Sequence of chain 1.C:
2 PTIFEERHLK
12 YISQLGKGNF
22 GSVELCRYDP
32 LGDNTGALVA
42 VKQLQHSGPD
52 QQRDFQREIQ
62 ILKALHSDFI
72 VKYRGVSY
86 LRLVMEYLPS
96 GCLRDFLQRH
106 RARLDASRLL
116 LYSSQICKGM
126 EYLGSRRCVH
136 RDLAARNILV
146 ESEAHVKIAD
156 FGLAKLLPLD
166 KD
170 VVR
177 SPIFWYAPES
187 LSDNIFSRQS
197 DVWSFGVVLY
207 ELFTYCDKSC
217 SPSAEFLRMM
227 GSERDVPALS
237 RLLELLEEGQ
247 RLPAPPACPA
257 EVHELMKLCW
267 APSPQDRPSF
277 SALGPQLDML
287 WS

Binding-site contacts:
Ligand atom C28 contacts residue LEU16 of chain 1.C at 3.7 Å (hydrophobic).
Ligand atom N4 contacts residue TYR92 of chain 1.C at 3.6 Å.
Ligand atom C19 contacts residue GLY22 of chain 1.C at 3.7 Å.
Ligand atom N20 contacts residue GLY22 of chain 1.C at 3.3 Å.
Ligand atom F32 contacts residue CYS97 of chain 1.C at 3.6 Å.
Ligand atom C17 contacts residue ASP155 of chain 1.C at 3.6 Å.
Ligand atom C16 contacts residue GLY19 of chain 1.C at 3.6 Å.
Ligand atom C8 contacts residue GLU91 of chain 1.C at 3.8 Å.
Ligand atom N20 contacts residue LYS43 of chain 1.C at 3.3 Å.
Ligand atom O21 contacts residue GLY17 of chain 1.C at 3.5 Å.
Ligand atom C2 contacts residue ALA41 of chain 1.C at 3.6 Å (hydrophobic).
Ligand atom C2 contacts residue GLU91 of chain 1.C at 3.7 Å.
Ligand atom C16 contacts residue LYS18 of chain 1.C at 3.5 Å.
Ligand atom C16 contacts residue GLY17 of chain 1.C at 3.6 Å.
Ligand atom C6 contacts residue TYR92 of chain 1.C at 3.7 Å (hydrophobic).
Ligand atom O11 contacts residue MET90 of chain 1.C at 3.5 Å.
Ligand atom C1 contacts residue LEU144 of chain 1.C at 3.3 Å (hydrophobic).
Ligand atom N31 contacts residue GLY96 of chain 1.C at 3.6 Å.
Ligand atom N7 contacts residue GLU91 of chain 1.C at 2.8 Å (salt-bridge).
Ligand atom N30 contacts residue GLY96 of chain 1.C at 3.6 Å.
Ligand atom C2 contacts residue LEU144 of chain 1.C at 3.4 Å (hydrophobic).
Ligand atom C33 contacts residue GLY96 of chain 1.C at 3.7 Å.
Ligand atom F32 contacts residue ASP100 of chain 1.C at 3.6 Å.
Ligand atom N7 contacts residue ALA41 of chain 1.C at 3.3 Å.
Ligand atom N4 contacts residue LEU93 of chain 1.C at 3.1 Å (h-bond).
Ligand atom C29 contacts residue LEU16 of chain 1.C at 3.4 Å (hydrophobic).
Ligand atom C27 contacts residue LEU16 of chain 1.C at 3.5 Å (hydrophobic).
Ligand atom N20 contacts residue SER23 of chain 1.C at 3.4 Å (h-bond).
Ligand atom C8 contacts residue LEU144 of chain 1.C at 3.6 Å (hydrophobic).
Ligand atom F32 contacts residue ARG99 of chain 1.C at 3.1 Å.
Ligand atom C5 contacts residue LEU144 of chain 1.C at 3.7 Å (hydrophobic).
Ligand atom N3 contacts residue LEU144 of chain 1.C at 3.5 Å.
Ligand atom N15 contacts residue VAL24 of chain 1.C at 3.5 Å.
Ligand atom C18 contacts residue GLY19 of chain 1.C at 3.6 Å.
Ligand atom C9 contacts residue LEU144 of chain 1.C at 3.4 Å (hydrophobic).
Ligand atom C6 contacts residue LEU93 of chain 1.C at 3.3 Å (hydrophobic).
Ligand atom C8 contacts residue ALA41 of chain 1.C at 3.8 Å (hydrophobic).
Ligand atom N7 contacts residue LEU144 of chain 1.C at 3.6 Å.
Ligand atom C22 contacts residue ASN142 of chain 1.C at 3.6 Å.
Ligand atom C14 contacts residue VAL24 of chain 1.C at 3.5 Å (hydrophobic).

A protein and the small-molecule ligand that binds it are described below.
Small molecule (SMILES): C[C@@H](NC(=O)c1c[nH]c2ncc(-c3nn(C)c4cc(F)ccc34)nc12)C(=O)N1CC(C#N)C1